Binding-site contacts:
Ligand atom CA contacts residue GLU154 of chain 1.B at 3.5 Å.
Ligand atom C02 contacts residue GLY112 of chain 1.B at 3.6 Å.
Ligand atom CD1 contacts residue THR90 of chain 1.B at 3.5 Å.
Ligand atom OG contacts residue GLU154 of chain 1.B at 2.9 Å (salt-bridge).
Ligand atom CD contacts residue GLY42 of chain 1.A at 3.2 Å.
Ligand atom OG1 contacts residue GLU165 of chain 1.A at 3.5 Å (salt-bridge).
Ligand atom CD contacts residue THR40 of chain 1.A at 3.4 Å.
Ligand atom CD1 contacts residue GLN39 of chain 1.B at 3.5 Å.
Ligand atom C4 contacts residue VAL9 of chain 1.A at 3.4 Å (hydrophobic).
Ligand atom NH1 contacts residue GLU165 of chain 1.A at 3.6 Å.
Ligand atom CG contacts residue TYR87 of chain 1.A at 3.5 Å (hydrophobic).
Ligand atom NH1 contacts residue THR40 of chain 1.A at 3.0 Å (h-bond).
Ligand atom O contacts residue PRO41 of chain 1.B at 3.4 Å.
Ligand atom NE contacts residue ILE92 of chain 1.B at 3.2 Å.
Ligand atom O contacts residue ASN41 of chain 1.A at 3.3 Å (h-bond).
Ligand atom CZ contacts residue GLN39 of chain 1.B at 3.3 Å.
Ligand atom N contacts residue ASP85 of chain 1.A at 2.8 Å (salt-bridge).
Ligand atom NH1 contacts residue GLN111 of chain 1.B at 3.0 Å (h-bond).
Ligand atom NH2 contacts residue ALA84 of chain 1.A at 3.4 Å.
Ligand atom NE2 contacts residue PRO41 of chain 1.B at 3.5 Å (h-bond).
Ligand atom CZ contacts residue GLN111 of chain 1.B at 3.5 Å.
Ligand atom CG contacts residue ILE92 of chain 1.B at 3.5 Å (hydrophobic).
Ligand atom CG contacts residue THR40 of chain 1.A at 3.5 Å.
Ligand atom NH2 contacts residue ASP85 of chain 1.A at 3.3 Å (salt-bridge).
Ligand atom C03 contacts residue GLY112 of chain 1.B at 3.2 Å.
Ligand atom NH2 contacts residue GLY112 of chain 1.B at 3.6 Å.
Ligand atom C contacts residue ASP85 of chain 1.A at 3.5 Å.
Ligand atom CA contacts residue ASP85 of chain 1.A at 3.3 Å.
Ligand atom O contacts residue GLN38 of chain 1.A at 3.4 Å (h-bond).
Ligand atom O contacts residue ASN41 of chain 1.A at 2.9 Å (h-bond).
Ligand atom CD2 contacts residue TYR87 of chain 1.A at 3.5 Å (hydrophobic).
Ligand atom NH1 contacts residue GLY42 of chain 1.A at 3.2 Å (h-bond).
Ligand atom CE1 contacts residue GLN39 of chain 1.B at 3.3 Å.
Ligand atom CE2 contacts residue GLN39 of chain 1.B at 3.5 Å.
Ligand atom NE contacts residue ASP85 of chain 1.A at 2.9 Å (salt-bridge).
Ligand atom O contacts residue LYS103 of chain 1.A at 2.8 Å (salt-bridge).
Ligand atom CD contacts residue ASP85 of chain 1.A at 3.6 Å.
Ligand atom CD contacts residue PRO41 of chain 1.B at 3.6 Å (hydrophobic).
Ligand atom NH2 contacts residue GLN111 of chain 1.B at 2.8 Å (h-bond).
Ligand atom CB contacts residue GLU154 of chain 1.B at 3.2 Å.

Sequence of chain 1.B:
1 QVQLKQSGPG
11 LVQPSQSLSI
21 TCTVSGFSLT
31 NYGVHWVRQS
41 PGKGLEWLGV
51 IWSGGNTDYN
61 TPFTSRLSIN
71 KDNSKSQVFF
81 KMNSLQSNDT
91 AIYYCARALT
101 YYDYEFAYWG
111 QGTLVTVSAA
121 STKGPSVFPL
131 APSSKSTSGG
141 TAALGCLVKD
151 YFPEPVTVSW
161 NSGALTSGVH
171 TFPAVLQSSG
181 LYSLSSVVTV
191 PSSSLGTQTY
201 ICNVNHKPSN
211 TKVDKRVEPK

Sequence of chain 1.A:
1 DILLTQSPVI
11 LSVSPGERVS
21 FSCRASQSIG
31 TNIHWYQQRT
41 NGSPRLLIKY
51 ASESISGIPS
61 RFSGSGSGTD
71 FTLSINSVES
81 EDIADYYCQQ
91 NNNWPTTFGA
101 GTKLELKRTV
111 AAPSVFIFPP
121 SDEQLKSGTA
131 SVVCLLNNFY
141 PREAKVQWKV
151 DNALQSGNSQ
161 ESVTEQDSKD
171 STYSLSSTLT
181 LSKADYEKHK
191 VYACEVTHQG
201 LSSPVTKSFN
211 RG

This protein binds this small molecule.
Small molecule (SMILES): CC(C)C[C@@H]1NC(=O)[C@H](CCCN=C(N)N)NC(=O)[C@H](CCCNC(=N)NCCCN)NC(=O)[C@H]([C@@H](C)O)NC(=O)[C@H](CO)NC(=O)[C@H](CC(C)C)NC(=O)[C@H](CC(=O)O)NC(=O)[C@H](Cc2ccccc2)NC(=O)[C@H](CCC(N)=O)NC(=O)CCCCCCNC(=O)[C@H](CCCCN)NC1=O